Binding-site contacts:
Ligand atom C5 contacts residue GLN74 of chain 1.B at 4.5 Å.
Ligand atom N1 contacts residue PHE10 of chain 1.B at 3.8 Å.
Ligand atom N1 contacts residue ILE96 of chain 1.B at 4.0 Å.
Ligand atom N2 contacts residue ILE96 of chain 1.B at 3.2 Å.
Ligand atom C7 contacts residue GLU87 of chain 1.B at 3.2 Å.
Ligand atom N2 contacts residue GLU87 of chain 1.B at 4.1 Å.
Ligand atom C8 contacts residue ILE96 of chain 1.B at 3.6 Å (hydrophobic).
Ligand atom C7 contacts residue LYS92 of chain 1.B at 4.1 Å.
Ligand atom C4 contacts residue LYS92 of chain 1.B at 4.2 Å.
Ligand atom C6 contacts residue THR11 of chain 1.B at 3.3 Å.
Ligand atom C5 contacts residue TYR72 of chain 1.B at 3.9 Å (hydrophobic).
Ligand atom N contacts residue GLU87 of chain 1.B at 4.3 Å.
Ligand atom C5 contacts residue THR11 of chain 1.B at 3.4 Å.
Ligand atom C3 contacts residue THR11 of chain 1.B at 4.5 Å.
Ligand atom O contacts residue LYS92 of chain 1.B at 3.2 Å.
Ligand atom N1 contacts residue PHE100 of chain 1.B at 4.5 Å.
Ligand atom C1 contacts residue PHE100 of chain 1.B at 4.5 Å (hydrophobic).
Ligand atom O contacts residue ILE96 of chain 1.B at 3.7 Å.
Ligand atom N2 contacts residue PHE93 of chain 1.B at 3.4 Å.
Ligand atom C1 contacts residue ILE96 of chain 1.B at 4.2 Å (hydrophobic).
Ligand atom N2 contacts residue PRO9 of chain 1.B at 3.8 Å.
Ligand atom C6 contacts residue ILE96 of chain 1.B at 4.3 Å (hydrophobic).
Ligand atom N1 contacts residue TYR72 of chain 1.B at 3.5 Å.
Ligand atom C contacts residue THR11 of chain 1.B at 4.0 Å.
Ligand atom N1 contacts residue PRO9 of chain 1.B at 3.6 Å.
Ligand atom C6 contacts residue TYR72 of chain 1.B at 3.7 Å (hydrophobic).
Ligand atom C7 contacts residue TYR72 of chain 1.B at 4.4 Å (hydrophobic).
Ligand atom C8 contacts residue PHE93 of chain 1.B at 4.1 Å (hydrophobic).
Ligand atom C contacts residue PHE100 of chain 1.B at 4.1 Å (hydrophobic).
Ligand atom C8 contacts residue TYR72 of chain 1.B at 4.3 Å (hydrophobic).
Ligand atom C8 contacts residue GLU87 of chain 1.B at 3.8 Å.
Ligand atom N2 contacts residue TYR72 of chain 1.B at 4.5 Å.
Ligand atom C7 contacts residue ILE96 of chain 1.B at 4.0 Å (hydrophobic).
Ligand atom C1 contacts residue THR11 of chain 1.B at 4.0 Å.
Ligand atom C4 contacts residue ILE96 of chain 1.B at 3.8 Å (hydrophobic).
Ligand atom N1 contacts residue THR11 of chain 1.B at 3.7 Å.
Ligand atom C6 contacts residue PHE10 of chain 1.B at 4.5 Å (hydrophobic).
Ligand atom N contacts residue ILE96 of chain 1.B at 4.1 Å.
Ligand atom N2 contacts residue LYS92 of chain 1.B at 4.5 Å.
Ligand atom C2 contacts residue ILE96 of chain 1.B at 4.1 Å (hydrophobic).

The small molecule below binds the protein below.
Small molecule (SMILES): N#CCN(CCN)C(=O)c1cccs1

Sequence of chain 1.B:
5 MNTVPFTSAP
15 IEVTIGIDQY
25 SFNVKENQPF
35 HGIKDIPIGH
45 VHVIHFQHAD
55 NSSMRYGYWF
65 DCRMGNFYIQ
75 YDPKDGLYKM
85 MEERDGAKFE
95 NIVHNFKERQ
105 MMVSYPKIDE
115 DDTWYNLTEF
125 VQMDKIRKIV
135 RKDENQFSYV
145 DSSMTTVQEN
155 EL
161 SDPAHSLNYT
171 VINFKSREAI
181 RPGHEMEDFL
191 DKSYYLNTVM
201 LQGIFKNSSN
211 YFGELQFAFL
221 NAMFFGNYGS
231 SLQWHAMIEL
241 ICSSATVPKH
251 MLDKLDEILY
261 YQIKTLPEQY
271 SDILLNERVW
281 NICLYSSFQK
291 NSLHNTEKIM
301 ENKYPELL